Sequence of chain 1.A:
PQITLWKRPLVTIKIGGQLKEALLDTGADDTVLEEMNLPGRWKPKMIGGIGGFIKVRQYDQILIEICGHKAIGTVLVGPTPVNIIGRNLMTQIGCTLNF

A protein and the small-molecule ligand that binds it are described below.
Small molecule (SMILES): CC(C)CN(C[C@@H](O)[C@H](Cc1ccccc1)NC(=O)O[C@H]1CO[C@H]2OCC[C@H]21)S(=O)(=O)c1ccc(N)cc1

Sequence of chain 1.C:
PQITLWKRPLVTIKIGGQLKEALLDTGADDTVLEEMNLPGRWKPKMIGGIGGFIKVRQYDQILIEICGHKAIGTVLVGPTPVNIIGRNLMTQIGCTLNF

Binding-site contacts:
Ligand atom C17 contacts residue ASP25 of chain 1.A at 3.3 Å.
Ligand atom C37 contacts residue GLY27 of chain 1.C at 3.4 Å.
Ligand atom O18 contacts residue ASP25 of chain 1.C at 2.5 Å (salt-bridge).
Ligand atom N20 contacts residue GLY27 of chain 1.C at 3.2 Å (h-bond).
Ligand atom O18 contacts residue ALA28 of chain 1.C at 3.8 Å.
Ligand atom C27 contacts residue ASP29 of chain 1.C at 3.5 Å.
Ligand atom C34 contacts residue ILE50 of chain 1.C at 3.7 Å (hydrophobic).
Ligand atom O26 contacts residue ASP30 of chain 1.C at 3.0 Å (salt-bridge).
Ligand atom C29 contacts residue GLY27 of chain 1.C at 3.8 Å.
Ligand atom O26 contacts residue ASP29 of chain 1.C at 3.1 Å (salt-bridge).
Ligand atom C3 contacts residue ALA28 of chain 1.A at 3.4 Å (hydrophobic).
Ligand atom C34 contacts residue GLY49 of chain 1.C at 3.7 Å.
Ligand atom O28 contacts residue ASP29 of chain 1.C at 2.8 Å (salt-bridge).
Ligand atom O23 contacts residue ALA28 of chain 1.C at 3.5 Å.
Ligand atom C14 contacts residue VAL82 of chain 1.C at 3.3 Å (hydrophobic).
Ligand atom C36 contacts residue VAL82 of chain 1.A at 3.7 Å (hydrophobic).
Ligand atom C16 contacts residue GLY27 of chain 1.A at 3.8 Å.
Ligand atom N1 contacts residue ASP30 of chain 1.A at 2.9 Å (salt-bridge).
Ligand atom C6 contacts residue GLY48 of chain 1.A at 3.5 Å.
Ligand atom O26 contacts residue ALA28 of chain 1.C at 3.7 Å.
Ligand atom C2 contacts residue ASP30 of chain 1.A at 3.6 Å.
Ligand atom O9 contacts residue ILE50 of chain 1.C at 3.2 Å.
Ligand atom O18 contacts residue ASP25 of chain 1.A at 2.5 Å (salt-bridge).
Ligand atom C4 contacts residue ALA28 of chain 1.A at 3.6 Å (hydrophobic).
Ligand atom C32 contacts residue GLY27 of chain 1.C at 3.6 Å.
Ligand atom C17 contacts residue ASP25 of chain 1.C at 3.4 Å.
Ligand atom O9 contacts residue GLY48 of chain 1.A at 3.7 Å.
Ligand atom C25 contacts residue ASP30 of chain 1.C at 3.7 Å.
Ligand atom O18 contacts residue GLY27 of chain 1.C at 3.3 Å.
Ligand atom C30 contacts residue GLY48 of chain 1.C at 3.2 Å.
Ligand atom C12 contacts residue GLY27 of chain 1.A at 3.5 Å.
Ligand atom C16 contacts residue ASP25 of chain 1.A at 3.1 Å.
Ligand atom O10 contacts residue ILE50 of chain 1.C at 3.5 Å.
Ligand atom C24 contacts residue GLY48 of chain 1.C at 3.8 Å.
Ligand atom C13 contacts residue ASP25 of chain 1.C at 3.7 Å.
Ligand atom C14 contacts residue GLY27 of chain 1.A at 3.7 Å.
Ligand atom O9 contacts residue GLY49 of chain 1.A at 3.2 Å.
Ligand atom C32 contacts residue ASP25 of chain 1.A at 3.4 Å.
Ligand atom C3 contacts residue ASP30 of chain 1.A at 3.3 Å.
Ligand atom C31 contacts residue GLY48 of chain 1.C at 3.1 Å.